Sequence of chain 1.A:
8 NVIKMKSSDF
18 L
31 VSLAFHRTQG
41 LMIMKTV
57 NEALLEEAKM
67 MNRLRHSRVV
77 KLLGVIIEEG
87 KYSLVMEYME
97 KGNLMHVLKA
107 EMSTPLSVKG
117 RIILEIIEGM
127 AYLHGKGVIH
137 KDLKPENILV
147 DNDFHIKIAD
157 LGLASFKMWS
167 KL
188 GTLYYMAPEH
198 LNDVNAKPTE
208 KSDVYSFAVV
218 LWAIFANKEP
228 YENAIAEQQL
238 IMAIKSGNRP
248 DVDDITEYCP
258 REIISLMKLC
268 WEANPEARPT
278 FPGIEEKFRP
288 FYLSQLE

Binding-site contacts:
Ligand atom C11 contacts residue MET92 of chain 1.A at 4.0 Å (hydrophobic).
Ligand atom N3 contacts residue MET92 of chain 1.A at 3.3 Å (h-bond).
Ligand atom C4 contacts residue ASP156 of chain 1.A at 3.5 Å.
Ligand atom N2 contacts residue MET92 of chain 1.A at 3.8 Å.
Ligand atom O2 contacts residue ALA155 of chain 1.A at 3.5 Å.
Ligand atom C5 contacts residue LEU129 of chain 1.A at 3.6 Å (hydrophobic).
Ligand atom C17 contacts residue PHE162 of chain 1.A at 3.8 Å (hydrophobic).
Ligand atom C3 contacts residue SER161 of chain 1.A at 3.8 Å.
Ligand atom N1 contacts residue LEU70 of chain 1.A at 3.9 Å.
Ligand atom C3 contacts residue ASP156 of chain 1.A at 3.8 Å.
Ligand atom C8 contacts residue MET67 of chain 1.A at 3.1 Å (hydrophobic).
Ligand atom N2 contacts residue VAL76 of chain 1.A at 2.8 Å (h-bond).
Ligand atom C6 contacts residue VAL75 of chain 1.A at 3.8 Å (hydrophobic).
Ligand atom C14 contacts residue ASP156 of chain 1.A at 3.9 Å.
Ligand atom N1 contacts residue PHE162 of chain 1.A at 3.8 Å.
Ligand atom C6 contacts residue ALA155 of chain 1.A at 3.9 Å (hydrophobic).
Ligand atom C11 contacts residue LEU78 of chain 1.A at 3.7 Å (hydrophobic).
Ligand atom O2 contacts residue MET92 of chain 1.A at 4.0 Å.
Ligand atom O1 contacts residue PHE162 of chain 1.A at 3.3 Å.
Ligand atom CL1 contacts residue HIS136 of chain 1.A at 3.5 Å.
Ligand atom C1 contacts residue ILE154 of chain 1.A at 3.9 Å (hydrophobic).
Ligand atom C8 contacts residue PHE162 of chain 1.A at 3.7 Å (hydrophobic).
Ligand atom C1 contacts residue VAL76 of chain 1.A at 3.5 Å (hydrophobic).
Ligand atom C11 contacts residue VAL76 of chain 1.A at 3.3 Å (hydrophobic).
Ligand atom C12 contacts residue MET92 of chain 1.A at 3.9 Å (hydrophobic).
Ligand atom C14 contacts residue MET92 of chain 1.A at 3.5 Å (hydrophobic).
Ligand atom O2 contacts residue ASP156 of chain 1.A at 3.0 Å (salt-bridge).
Ligand atom C7 contacts residue LEU70 of chain 1.A at 3.9 Å (hydrophobic).
Ligand atom O1 contacts residue LEU78 of chain 1.A at 3.8 Å.
Ligand atom C10 contacts residue VAL76 of chain 1.A at 3.5 Å (hydrophobic).
Ligand atom C17 contacts residue LEU159 of chain 1.A at 3.7 Å (hydrophobic).
Ligand atom C17 contacts residue ASP156 of chain 1.A at 3.1 Å.
Ligand atom N1 contacts residue SER161 of chain 1.A at 2.9 Å (h-bond).
Ligand atom C5 contacts residue HIS136 of chain 1.A at 3.9 Å.
Ligand atom C8 contacts residue LEU70 of chain 1.A at 3.8 Å (hydrophobic).
Ligand atom CL1 contacts residue SER161 of chain 1.A at 3.4 Å.
Ligand atom C1 contacts residue VAL75 of chain 1.A at 3.6 Å (hydrophobic).
Ligand atom C6 contacts residue ILE154 of chain 1.A at 3.3 Å (hydrophobic).
Ligand atom N1 contacts residue MET67 of chain 1.A at 3.6 Å.
Ligand atom CL1 contacts residue ASP156 of chain 1.A at 3.6 Å.

A protein and the small-molecule ligand that binds it are described below.
Small molecule (SMILES): CN1C(=O)N[C@H](Cc2c[nH]c3c(Cl)cccc23)C1=O